Sequence of chain 1.C:
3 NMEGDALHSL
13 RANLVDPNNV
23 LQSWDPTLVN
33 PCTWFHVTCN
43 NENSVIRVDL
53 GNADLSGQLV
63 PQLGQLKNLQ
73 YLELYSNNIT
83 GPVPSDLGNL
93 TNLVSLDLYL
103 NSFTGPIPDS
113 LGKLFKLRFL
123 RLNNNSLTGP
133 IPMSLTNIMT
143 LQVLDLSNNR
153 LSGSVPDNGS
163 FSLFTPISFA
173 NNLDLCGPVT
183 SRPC

Binding-site contacts:
Ligand atom C2 contacts residue ASN91 of chain 1.C at 2.4 Å.
Ligand atom C8 contacts residue PRO63 of chain 1.C at 3.2 Å (hydrophobic).
Ligand atom N2 contacts residue ASN91 of chain 1.C at 2.9 Å (h-bond).
Ligand atom C8 contacts residue GLY66 of chain 1.C at 3.9 Å.
Ligand atom C3 contacts residue ASP88 of chain 1.C at 4.0 Å.
Ligand atom O7 contacts residue GLY66 of chain 1.C at 4.2 Å.
Ligand atom O7 contacts residue ASN91 of chain 1.C at 4.0 Å.
Ligand atom C2 contacts residue ASP88 of chain 1.C at 3.9 Å.
Ligand atom C7 contacts residue ASP88 of chain 1.C at 3.6 Å.
Ligand atom C7 contacts residue GLN67 of chain 1.C at 4.2 Å.
Ligand atom C5 contacts residue ASN91 of chain 1.C at 3.7 Å.
Ligand atom O5 contacts residue ASN91 of chain 1.C at 2.4 Å (h-bond).
Ligand atom C1 contacts residue ASN91 of chain 1.C at 1.4 Å.
Ligand atom C7 contacts residue GLY66 of chain 1.C at 4.2 Å.
Ligand atom N2 contacts residue ASP88 of chain 1.C at 2.9 Å (salt-bridge).
Ligand atom C8 contacts residue GLN64 of chain 1.C at 4.2 Å.
Ligand atom C8 contacts residue GLN67 of chain 1.C at 3.9 Å.
Ligand atom C3 contacts residue ASN91 of chain 1.C at 3.8 Å.
Ligand atom O7 contacts residue GLN67 of chain 1.C at 3.5 Å.
Ligand atom C1 contacts residue ASP88 of chain 1.C at 4.2 Å.
Ligand atom C4 contacts residue ASN91 of chain 1.C at 4.2 Å.
Ligand atom C7 contacts residue ASN91 of chain 1.C at 3.6 Å.
Ligand atom C8 contacts residue ASP88 of chain 1.C at 3.4 Å.

The protein below binds the small molecule below.
Small molecule (SMILES): CC(=O)N[C@@H]1[C@@H](O)[C@H](O)[C@@H](CO)O[C@H]1O